Binding-site contacts:
Ligand atom C1 contacts residue THR131 of chain 1.B at 4.3 Å.
Ligand atom C8 contacts residue ASN124 of chain 1.B at 4.5 Å.
Ligand atom C3 contacts residue ASN124 of chain 1.B at 3.9 Å.
Ligand atom C7 contacts residue ASN124 of chain 1.B at 3.2 Å.
Ligand atom C2 contacts residue ASN124 of chain 1.B at 2.5 Å.
Ligand atom O7 contacts residue ASN124 of chain 1.B at 2.9 Å (h-bond).
Ligand atom N2 contacts residue ASN124 of chain 1.B at 3.0 Å (h-bond).
Ligand atom C1 contacts residue ASN124 of chain 1.B at 1.5 Å.
Ligand atom C8 contacts residue THR126 of chain 1.B at 4.3 Å.
Ligand atom C5 contacts residue ASN124 of chain 1.B at 3.8 Å.
Ligand atom O5 contacts residue THR131 of chain 1.B at 4.3 Å.
Ligand atom C4 contacts residue ASN124 of chain 1.B at 4.3 Å.
Ligand atom O5 contacts residue ASN124 of chain 1.B at 2.5 Å (h-bond).
Ligand atom C6 contacts residue PRO201 of chain 1.B at 4.2 Å (hydrophobic).

This small molecule binds to this protein.
Small molecule (SMILES): CC(=O)N[C@@H]1[C@@H](O)[C@H](O)[C@@H](CO)O[C@H]1O

Sequence of chain 1.B:
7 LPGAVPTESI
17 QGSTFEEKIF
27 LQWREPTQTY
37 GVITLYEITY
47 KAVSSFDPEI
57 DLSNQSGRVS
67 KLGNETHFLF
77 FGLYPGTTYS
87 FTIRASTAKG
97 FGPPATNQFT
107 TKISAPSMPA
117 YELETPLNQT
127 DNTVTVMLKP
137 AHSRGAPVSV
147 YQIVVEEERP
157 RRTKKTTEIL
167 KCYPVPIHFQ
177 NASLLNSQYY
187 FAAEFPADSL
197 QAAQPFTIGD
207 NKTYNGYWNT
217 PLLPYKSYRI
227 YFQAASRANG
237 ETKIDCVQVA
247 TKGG